Sequence of chain 7.A:
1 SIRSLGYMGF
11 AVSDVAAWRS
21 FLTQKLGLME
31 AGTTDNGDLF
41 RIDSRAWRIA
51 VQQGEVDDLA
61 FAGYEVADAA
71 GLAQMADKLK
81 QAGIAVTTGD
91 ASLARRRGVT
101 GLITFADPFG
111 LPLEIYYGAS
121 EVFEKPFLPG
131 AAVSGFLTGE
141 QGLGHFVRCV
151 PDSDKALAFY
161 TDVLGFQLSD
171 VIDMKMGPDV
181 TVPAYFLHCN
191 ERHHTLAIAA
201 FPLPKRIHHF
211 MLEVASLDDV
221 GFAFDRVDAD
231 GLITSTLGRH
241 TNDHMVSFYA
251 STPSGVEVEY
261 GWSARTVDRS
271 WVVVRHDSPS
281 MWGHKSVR

Binding-site contacts:
Ligand atom CA2 contacts residue HIS240 of chain 7.A at 3.4 Å.
Ligand atom CA6 contacts residue HIS194 of chain 7.A at 3.9 Å.
Ligand atom CA1 contacts residue HIS194 of chain 7.A at 3.9 Å.
Ligand atom CA3 contacts residue TYR249 of chain 7.A at 3.7 Å (hydrophobic).
Ligand atom CA6 contacts residue HIS240 of chain 7.A at 3.3 Å.
Ligand atom CA3 contacts residue HIS240 of chain 7.A at 3.5 Å.
Ligand atom CA1 contacts residue TYR249 of chain 7.A at 3.9 Å (hydrophobic).
Ligand atom OA2 contacts residue HIS209 of chain 7.A at 2.8 Å.
Ligand atom OA1 contacts residue HIS194 of chain 7.A at 3.5 Å.
Ligand atom CA4 contacts residue HIS240 of chain 7.A at 3.6 Å.
Ligand atom CA4 contacts residue ILE172 of chain 7.A at 4.0 Å (hydrophobic).
Ligand atom CA1 contacts residue FE21 of chain 7.B at 3.2 Å.
Ligand atom OA2 contacts residue GLU259 of chain 7.A at 3.5 Å (salt-bridge).
Ligand atom CA3 contacts residue TBU1 of chain 7.F at 2.3 Å.
Ligand atom OA1 contacts residue HIS240 of chain 7.A at 3.4 Å.
Ligand atom CB3 contacts residue TBU1 of chain 7.F at 1.1 Å.
Ligand atom OA1 contacts residue HIS145 of chain 7.A at 3.5 Å.
Ligand atom CA5 contacts residue ILE172 of chain 7.A at 3.8 Å (hydrophobic).
Ligand atom CB3 contacts residue TYR249 of chain 7.A at 3.7 Å (hydrophobic).
Ligand atom CA2 contacts residue FE21 of chain 7.B at 3.2 Å.
Ligand atom CA6 contacts residue ASN242 of chain 7.A at 3.1 Å.
Ligand atom OA1 contacts residue ASP243 of chain 7.A at 3.5 Å (salt-bridge).
Ligand atom CA2 contacts residue TYR249 of chain 7.A at 3.1 Å (hydrophobic).
Ligand atom CA6 contacts residue ASP243 of chain 7.A at 4.0 Å.
Ligand atom CA5 contacts residue PHE186 of chain 7.A at 3.7 Å (hydrophobic).
Ligand atom CA5 contacts residue TBU1 of chain 7.F at 4.0 Å.
Ligand atom CA4 contacts residue PHE186 of chain 7.A at 3.6 Å (hydrophobic).
Ligand atom OA2 contacts residue FE21 of chain 7.B at 2.4 Å.
Ligand atom OA1 contacts residue FE21 of chain 7.B at 2.3 Å.
Ligand atom CA4 contacts residue PRO279 of chain 7.A at 3.9 Å (hydrophobic).
Ligand atom CA2 contacts residue TBU1 of chain 7.F at 3.0 Å.
Ligand atom CA5 contacts residue HIS240 of chain 7.A at 3.4 Å.
Ligand atom OA2 contacts residue HIS240 of chain 7.A at 3.7 Å.
Ligand atom CA1 contacts residue HIS240 of chain 7.A at 3.3 Å.
Ligand atom OA1 contacts residue GLU259 of chain 7.A at 3.3 Å (salt-bridge).
Ligand atom OA2 contacts residue TBU1 of chain 7.F at 2.8 Å (h-bond).
Ligand atom OA2 contacts residue TYR249 of chain 7.A at 2.5 Å (h-bond).
Ligand atom CA6 contacts residue PHE186 of chain 7.A at 3.9 Å (hydrophobic).
Ligand atom CA4 contacts residue TBU1 of chain 7.F at 2.6 Å.
Ligand atom CA5 contacts residue ASN242 of chain 7.A at 3.0 Å.

A small-molecule ligand and the protein it binds are described below.
Small molecule (SMILES): Cc1cccc(O)c1O